Binding-site contacts:
Ligand atom C1 contacts residue ASN65 of chain 2.A at 1.4 Å.
Ligand atom C2 contacts residue ASN65 of chain 2.A at 2.4 Å.
Ligand atom C1 contacts residue SER356 of chain 2.A at 4.1 Å.
Ligand atom C2 contacts residue SER356 of chain 2.A at 4.5 Å.
Ligand atom C8 contacts residue LYS388 of chain 2.A at 3.6 Å.
Ligand atom C4 contacts residue PHE385 of chain 4.A at 4.2 Å (hydrophobic).
Ligand atom O3 contacts residue PHE385 of chain 4.A at 4.0 Å.
Ligand atom C3 contacts residue PHE385 of chain 4.A at 4.3 Å (hydrophobic).
Ligand atom C3 contacts residue ASN65 of chain 2.A at 3.7 Å.
Ligand atom C7 contacts residue ASN65 of chain 2.A at 3.4 Å.
Ligand atom O7 contacts residue ASN65 of chain 2.A at 3.6 Å (h-bond).
Ligand atom C8 contacts residue SER356 of chain 2.A at 3.7 Å.
Ligand atom C5 contacts residue ASN65 of chain 2.A at 3.6 Å.
Ligand atom O5 contacts residue ASN65 of chain 2.A at 2.4 Å (h-bond).
Ligand atom N2 contacts residue SER356 of chain 2.A at 3.6 Å.
Ligand atom O4 contacts residue ASN382 of chain 4.A at 4.4 Å.
Ligand atom C4 contacts residue ASN65 of chain 2.A at 4.2 Å.
Ligand atom C8 contacts residue ASN65 of chain 2.A at 4.5 Å.
Ligand atom N2 contacts residue ASN65 of chain 2.A at 2.8 Å (h-bond).
Ligand atom C7 contacts residue SER356 of chain 2.A at 3.9 Å.

Sequence of chain 4.A:
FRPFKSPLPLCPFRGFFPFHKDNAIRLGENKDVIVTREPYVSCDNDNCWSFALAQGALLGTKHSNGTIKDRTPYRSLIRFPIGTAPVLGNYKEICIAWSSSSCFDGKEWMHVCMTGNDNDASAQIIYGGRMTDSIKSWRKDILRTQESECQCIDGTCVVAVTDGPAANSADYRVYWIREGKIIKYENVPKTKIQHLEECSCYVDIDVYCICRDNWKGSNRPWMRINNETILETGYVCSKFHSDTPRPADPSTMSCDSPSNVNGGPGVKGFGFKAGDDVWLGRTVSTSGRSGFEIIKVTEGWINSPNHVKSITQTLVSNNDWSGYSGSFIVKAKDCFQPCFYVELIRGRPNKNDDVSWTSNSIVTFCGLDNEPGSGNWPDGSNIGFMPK

Sequence of chain 2.A:
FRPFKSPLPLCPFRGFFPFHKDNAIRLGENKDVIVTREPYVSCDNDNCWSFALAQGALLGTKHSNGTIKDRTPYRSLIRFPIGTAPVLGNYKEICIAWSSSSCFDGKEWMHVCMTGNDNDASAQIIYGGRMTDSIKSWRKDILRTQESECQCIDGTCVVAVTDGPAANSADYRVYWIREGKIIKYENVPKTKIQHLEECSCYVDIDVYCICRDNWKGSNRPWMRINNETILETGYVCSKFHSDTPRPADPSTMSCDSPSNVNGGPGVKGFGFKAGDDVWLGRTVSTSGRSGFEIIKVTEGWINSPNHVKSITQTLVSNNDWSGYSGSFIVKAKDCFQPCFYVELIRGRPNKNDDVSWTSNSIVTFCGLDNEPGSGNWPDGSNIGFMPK

The protein below binds the small molecule below.
Small molecule (SMILES): CC(=O)N[C@H]1[C@H](O[C@H]2[C@H](O)[C@@H](NC(C)=O)CO[C@@H]2CO[C@@H]2O[C@@H](C)[C@@H](O)[C@@H](O)[C@@H]2O)O[C@H](CO)[C@@H](O)[C@@H]1O